The protein below binds the small molecule below.
Small molecule (SMILES): CC(=O)N[C@H]1[C@H](O[C@H]2[C@H](O)[C@@H](NC(C)=O)CO[C@@H]2CO)O[C@H](CO)[C@@H](O)[C@@H]1O

Sequence of chain 1.B:
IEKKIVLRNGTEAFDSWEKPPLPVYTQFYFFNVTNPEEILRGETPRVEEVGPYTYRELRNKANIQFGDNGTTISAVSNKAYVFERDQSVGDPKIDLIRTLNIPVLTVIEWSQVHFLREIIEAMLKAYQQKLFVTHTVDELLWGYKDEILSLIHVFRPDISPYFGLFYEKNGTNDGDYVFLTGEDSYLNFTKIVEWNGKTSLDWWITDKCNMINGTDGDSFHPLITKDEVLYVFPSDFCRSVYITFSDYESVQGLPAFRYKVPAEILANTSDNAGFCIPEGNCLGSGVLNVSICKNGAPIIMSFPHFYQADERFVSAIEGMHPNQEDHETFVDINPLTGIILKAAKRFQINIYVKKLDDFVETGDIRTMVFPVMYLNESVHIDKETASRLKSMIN

Binding-site contacts:
Ligand atom C5 contacts residue ALA80 of chain 1.B at 4.3 Å (hydrophobic).
Ligand atom C8 contacts residue TRP142 of chain 1.B at 3.4 Å (hydrophobic).
Ligand atom C8 contacts residue ASN170 of chain 1.B at 4.3 Å.
Ligand atom C8 contacts residue TYR55 of chain 1.B at 4.1 Å (hydrophobic).
Ligand atom O3 contacts residue TYR81 of chain 1.B at 4.3 Å.
Ligand atom C4 contacts residue ASN170 of chain 1.B at 4.2 Å.
Ligand atom C5 contacts residue ASN170 of chain 1.B at 3.6 Å.
Ligand atom C2 contacts residue ASN170 of chain 1.B at 2.5 Å.
Ligand atom C7 contacts residue ASN170 of chain 1.B at 3.0 Å.
Ligand atom N2 contacts residue TYR81 of chain 1.B at 3.0 Å (h-bond).
Ligand atom O4 contacts residue VAL82 of chain 1.B at 4.1 Å.
Ligand atom O7 contacts residue ASN170 of chain 1.B at 2.7 Å (h-bond).
Ligand atom O5 contacts residue ALA80 of chain 1.B at 4.4 Å.
Ligand atom C3 contacts residue TYR81 of chain 1.B at 3.5 Å (hydrophobic).
Ligand atom C8 contacts residue TYR81 of chain 1.B at 4.2 Å (hydrophobic).
Ligand atom C7 contacts residue TYR81 of chain 1.B at 4.0 Å (hydrophobic).
Ligand atom C1 contacts residue TYR81 of chain 1.B at 3.6 Å (hydrophobic).
Ligand atom N2 contacts residue ASN170 of chain 1.B at 3.0 Å (h-bond).
Ligand atom O6 contacts residue ASN170 of chain 1.B at 4.5 Å.
Ligand atom O5 contacts residue ASN170 of chain 1.B at 2.3 Å (h-bond).
Ligand atom C1 contacts residue ASN170 of chain 1.B at 1.4 Å.
Ligand atom C2 contacts residue TYR81 of chain 1.B at 3.5 Å (hydrophobic).
Ligand atom C3 contacts residue ASN170 of chain 1.B at 3.8 Å.
Ligand atom O7 contacts residue VAL82 of chain 1.B at 4.3 Å.